This small molecule binds to this protein.
Small molecule (SMILES): CC(=O)N[C@H]1[C@H](O[C@H]2O[C@H](CO)[C@H](O)[C@H](O)[C@H]2O)[C@@H](NC(C)=O)CO[C@@H]1C

Binding-site contacts:
Ligand atom C7 contacts residue THR62 of chain 1.R at 3.6 Å.
Ligand atom C5 contacts residue SER63 of chain 1.R at 3.6 Å.
Ligand atom C2 contacts residue ASN60 of chain 1.R at 4.4 Å.
Ligand atom O5 contacts residue GLU59 of chain 1.R at 4.4 Å.
Ligand atom C4 contacts residue TYR50 of chain 1.R at 3.9 Å (hydrophobic).
Ligand atom C3 contacts residue SER63 of chain 1.R at 3.7 Å.
Ligand atom C4 contacts residue SER63 of chain 1.R at 4.1 Å.
Ligand atom C7 contacts residue SER63 of chain 1.R at 3.5 Å.
Ligand atom C6 contacts residue LYS56 of chain 1.R at 3.6 Å.
Ligand atom O10 contacts residue GLU59 of chain 1.R at 3.7 Å.
Ligand atom O7 contacts residue SER63 of chain 1.R at 3.9 Å.
Ligand atom O5 contacts residue SER63 of chain 1.R at 2.3 Å (h-bond).
Ligand atom O7 contacts residue THR62 of chain 1.R at 3.8 Å.
Ligand atom C5 contacts residue TYR50 of chain 1.R at 2.6 Å (hydrophobic).
Ligand atom C1 contacts residue ASN60 of chain 1.R at 4.0 Å.
Ligand atom N2 contacts residue THR62 of chain 1.R at 4.2 Å.
Ligand atom O5 contacts residue ASN60 of chain 1.R at 4.4 Å.
Ligand atom N2 contacts residue SER63 of chain 1.R at 2.8 Å (h-bond).
Ligand atom C1 contacts residue TYR50 of chain 1.R at 4.2 Å (hydrophobic).
Ligand atom N4 contacts residue TYR50 of chain 1.R at 4.1 Å.
Ligand atom C6 contacts residue TYR50 of chain 1.R at 2.3 Å (hydrophobic).
Ligand atom C1 contacts residue SER63 of chain 1.R at 1.4 Å.
Ligand atom O5 contacts residue TYR50 of chain 1.R at 3.3 Å (h-bond).
Ligand atom C2 contacts residue SER63 of chain 1.R at 2.3 Å.
Ligand atom C8 contacts residue THR62 of chain 1.R at 3.5 Å.
Ligand atom O7 contacts residue ASN60 of chain 1.R at 4.0 Å.

Sequence of chain 1.R:
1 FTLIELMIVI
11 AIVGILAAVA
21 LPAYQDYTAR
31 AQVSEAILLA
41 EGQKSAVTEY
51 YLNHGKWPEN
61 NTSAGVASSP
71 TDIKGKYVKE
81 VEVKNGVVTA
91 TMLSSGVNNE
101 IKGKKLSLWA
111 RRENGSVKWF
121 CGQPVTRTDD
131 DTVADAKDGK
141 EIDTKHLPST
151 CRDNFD